Sequence of chain 1.E:
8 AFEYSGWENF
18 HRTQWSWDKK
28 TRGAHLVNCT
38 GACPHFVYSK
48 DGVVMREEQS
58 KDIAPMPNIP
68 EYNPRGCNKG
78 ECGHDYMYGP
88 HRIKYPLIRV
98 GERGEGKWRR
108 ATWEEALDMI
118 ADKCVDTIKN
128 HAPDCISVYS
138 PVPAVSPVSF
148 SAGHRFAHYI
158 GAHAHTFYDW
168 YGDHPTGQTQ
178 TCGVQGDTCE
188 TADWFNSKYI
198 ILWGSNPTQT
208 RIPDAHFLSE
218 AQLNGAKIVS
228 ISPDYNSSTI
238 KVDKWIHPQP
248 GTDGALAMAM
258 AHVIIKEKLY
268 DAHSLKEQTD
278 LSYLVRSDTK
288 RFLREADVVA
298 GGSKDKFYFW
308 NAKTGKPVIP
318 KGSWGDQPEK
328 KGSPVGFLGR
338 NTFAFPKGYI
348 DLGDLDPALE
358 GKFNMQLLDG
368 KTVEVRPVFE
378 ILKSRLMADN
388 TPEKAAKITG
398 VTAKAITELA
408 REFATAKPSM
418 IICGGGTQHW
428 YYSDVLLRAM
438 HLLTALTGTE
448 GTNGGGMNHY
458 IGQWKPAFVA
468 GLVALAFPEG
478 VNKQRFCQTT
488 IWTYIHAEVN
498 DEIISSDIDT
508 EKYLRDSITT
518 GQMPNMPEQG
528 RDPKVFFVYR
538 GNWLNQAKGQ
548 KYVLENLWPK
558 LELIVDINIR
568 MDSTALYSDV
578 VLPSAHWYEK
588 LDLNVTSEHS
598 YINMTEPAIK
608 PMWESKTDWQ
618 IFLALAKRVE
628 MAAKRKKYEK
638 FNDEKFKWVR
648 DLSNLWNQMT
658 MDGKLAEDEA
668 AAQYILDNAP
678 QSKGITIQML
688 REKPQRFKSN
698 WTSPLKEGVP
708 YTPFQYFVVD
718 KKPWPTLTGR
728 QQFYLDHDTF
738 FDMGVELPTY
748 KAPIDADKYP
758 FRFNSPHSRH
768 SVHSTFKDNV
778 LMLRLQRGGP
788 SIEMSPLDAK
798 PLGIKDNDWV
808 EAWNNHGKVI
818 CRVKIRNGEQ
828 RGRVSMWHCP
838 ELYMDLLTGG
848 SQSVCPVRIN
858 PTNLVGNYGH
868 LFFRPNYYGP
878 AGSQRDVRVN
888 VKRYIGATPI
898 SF

Binding-site contacts:
Ligand atom O11 contacts residue HIS770 of chain 1.E at 2.9 Å (h-bond).
Ligand atom N17 contacts residue SER762 of chain 1.E at 2.7 Å (h-bond).
Ligand atom O3' contacts residue ASN565 of chain 1.E at 3.1 Å (h-bond).
Ligand atom S13 contacts residue MGD1 of chain 1.TA at 3.4 Å (h-bond).
Ligand atom N16 contacts residue SER762 of chain 1.E at 2.8 Å (h-bond).
Ligand atom S12 contacts residue HIS770 of chain 1.E at 3.2 Å.
Ligand atom O1A contacts residue VAL769 of chain 1.E at 3.3 Å (h-bond).
Ligand atom O2B contacts residue GLY538 of chain 1.E at 3.2 Å.
Ligand atom C17 contacts residue GLN849 of chain 1.E at 3.4 Å.
Ligand atom N18 contacts residue GLN849 of chain 1.E at 3.1 Å (h-bond).
Ligand atom N17 contacts residue GLN881 of chain 1.E at 3.1 Å (h-bond).
Ligand atom N7 contacts residue TRP584 of chain 1.E at 2.9 Å (h-bond).
Ligand atom O2B contacts residue ASN539 of chain 1.E at 2.6 Å (h-bond).
Ligand atom N15 contacts residue HIS764 of chain 1.E at 3.1 Å (h-bond).
Ligand atom N2 contacts residue ILE564 of chain 1.E at 2.9 Å (h-bond).
Ligand atom S13 contacts residue ASP170 of chain 1.E at 3.2 Å (salt-bridge).
Ligand atom N16 contacts residue GLN849 of chain 1.E at 2.8 Å (h-bond).
Ligand atom O14 contacts residue HIS764 of chain 1.E at 2.9 Å (h-bond).
Ligand atom O1A contacts residue THR772 of chain 1.E at 2.8 Å (h-bond).
Ligand atom O11 contacts residue GLN543 of chain 1.E at 3.0 Å (h-bond).
Ligand atom N1 contacts residue ASP615 of chain 1.E at 2.6 Å (salt-bridge).
Ligand atom C17 contacts residue SER762 of chain 1.E at 3.2 Å.
Ligand atom O1B contacts residue TYR168 of chain 1.E at 2.8 Å (h-bond).
Ligand atom C15 contacts residue GLN881 of chain 1.E at 3.1 Å.
Ligand atom O14 contacts residue SER762 of chain 1.E at 3.0 Å (h-bond).
Ligand atom O5' contacts residue ASN539 of chain 1.E at 3.1 Å (h-bond).
Ligand atom N2 contacts residue ASP615 of chain 1.E at 2.8 Å (salt-bridge).
Ligand atom O2A contacts residue SER771 of chain 1.E at 2.7 Å (h-bond).
Ligand atom O2' contacts residue ARG567 of chain 1.E at 2.8 Å (salt-bridge).
Ligand atom O4' contacts residue ARG537 of chain 1.E at 3.2 Å.
Ligand atom O3' contacts residue ASP569 of chain 1.E at 2.9 Å (salt-bridge).
Ligand atom O14 contacts residue ARG882 of chain 1.E at 3.0 Å (salt-bridge).
Ligand atom O3A contacts residue GLN543 of chain 1.E at 3.3 Å.
Ligand atom O2' contacts residue ASN565 of chain 1.E at 3.0 Å (h-bond).
Ligand atom O6 contacts residue LYS587 of chain 1.E at 2.9 Å (salt-bridge).
Ligand atom S12 contacts residue MGD1 of chain 1.TA at 3.2 Å (h-bond).
Ligand atom S12 contacts residue TYR168 of chain 1.E at 3.3 Å.
Ligand atom N15 contacts residue HIS835 of chain 1.E at 3.4 Å.
Ligand atom S12 contacts residue ASN35 of chain 1.E at 3.4 Å (h-bond).
Ligand atom O3' contacts residue ARG567 of chain 1.E at 3.3 Å (salt-bridge).

The small molecule below binds the protein below.
Small molecule (SMILES): Nc1nc2c(c(=O)[nH]1)N[C@@H](/C(S)=C(/S)[C@H](O)CO[P](=O)(O)O[P](=O)(O)OC[C@H]1O[C@@H](n3cnc4c(=O)[nH]c(N)nc43)[C@H](O)[C@@H]1O)C=N2